The protein below binds the small molecule below.
Small molecule (SMILES): CC(=O)N[C@@H]1[C@@H](O)[C@H](O)[C@@H](CO)O[C@H]1O

Binding-site contacts:
Ligand atom C4 contacts residue ASN202 of chain 1.I at 4.0 Å.
Ligand atom C5 contacts residue ASN190 of chain 1.I at 4.4 Å.
Ligand atom C2 contacts residue ASN202 of chain 1.I at 2.4 Å.
Ligand atom O5 contacts residue ASN190 of chain 1.I at 3.7 Å.
Ligand atom C5 contacts residue ASN202 of chain 1.I at 3.5 Å.
Ligand atom C3 contacts residue ASN202 of chain 1.I at 3.7 Å.
Ligand atom C7 contacts residue ASN202 of chain 1.I at 4.1 Å.
Ligand atom O5 contacts residue ASN202 of chain 1.I at 2.2 Å (h-bond).
Ligand atom C1 contacts residue ASN202 of chain 1.I at 1.4 Å.
Ligand atom C6 contacts residue ASN190 of chain 1.I at 4.0 Å.
Ligand atom N2 contacts residue ASN202 of chain 1.I at 3.0 Å (h-bond).
Ligand atom C8 contacts residue ASN202 of chain 1.I at 4.4 Å.

Sequence of chain 1.I:
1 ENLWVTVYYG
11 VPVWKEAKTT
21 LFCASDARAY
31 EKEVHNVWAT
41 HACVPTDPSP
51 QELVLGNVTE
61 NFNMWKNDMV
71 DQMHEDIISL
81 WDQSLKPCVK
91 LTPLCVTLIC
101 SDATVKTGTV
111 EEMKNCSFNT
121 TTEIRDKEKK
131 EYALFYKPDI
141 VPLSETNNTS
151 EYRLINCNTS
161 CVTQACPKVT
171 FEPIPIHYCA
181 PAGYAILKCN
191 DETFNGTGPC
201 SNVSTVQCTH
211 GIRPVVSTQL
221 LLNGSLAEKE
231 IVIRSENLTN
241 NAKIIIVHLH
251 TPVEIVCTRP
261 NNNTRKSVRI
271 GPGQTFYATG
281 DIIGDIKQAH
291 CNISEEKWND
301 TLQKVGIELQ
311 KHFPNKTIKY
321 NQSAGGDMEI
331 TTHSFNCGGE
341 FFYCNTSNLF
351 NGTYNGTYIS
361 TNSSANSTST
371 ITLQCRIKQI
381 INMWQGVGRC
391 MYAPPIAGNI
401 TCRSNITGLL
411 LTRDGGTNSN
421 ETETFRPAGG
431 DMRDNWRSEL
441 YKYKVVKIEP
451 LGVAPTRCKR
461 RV